A small-molecule ligand and the protein it binds are described below.
Small molecule (SMILES): COCCCOc1ccc(C#C[C@@]2(O)CN3CCC2CC3)c(Cc2ccccc2)n1

Binding-site contacts:
Ligand atom OAW contacts residue GLY197 of chain 1.A at 3.3 Å.
Ligand atom CAR contacts residue LEU64 of chain 1.A at 3.8 Å (hydrophobic).
Ligand atom OAV contacts residue MET196 of chain 1.A at 3.7 Å.
Ligand atom CBA contacts residue VAL168 of chain 1.A at 3.9 Å (hydrophobic).
Ligand atom CAR contacts residue ASP68 of chain 1.A at 3.4 Å.
Ligand atom CAE contacts residue VAL168 of chain 1.A at 3.9 Å (hydrophobic).
Ligand atom CAM contacts residue GLY169 of chain 1.A at 3.9 Å.
Ligand atom CAF contacts residue VAL168 of chain 1.A at 3.5 Å (hydrophobic).
Ligand atom CAO contacts residue VAL164 of chain 1.A at 3.7 Å (hydrophobic).
Ligand atom CAP contacts residue ARG65 of chain 1.A at 3.9 Å.
Ligand atom CAA contacts residue TYR176 of chain 1.A at 3.9 Å (hydrophobic).
Ligand atom CAQ contacts residue LEU64 of chain 1.A at 3.6 Å (hydrophobic).
Ligand atom CAN contacts residue VAL168 of chain 1.A at 3.9 Å (hydrophobic).
Ligand atom CAF contacts residue LEU64 of chain 1.A at 3.8 Å (hydrophobic).
Ligand atom CAG contacts residue PHE42 of chain 1.A at 3.3 Å (hydrophobic).
Ligand atom CAM contacts residue LEU172 of chain 1.A at 3.2 Å (hydrophobic).
Ligand atom CAA contacts residue TYR267 of chain 1.A at 3.5 Å (hydrophobic).
Ligand atom CAH contacts residue TYR61 of chain 1.A at 3.7 Å (hydrophobic).
Ligand atom CAT contacts residue ARG65 of chain 1.A at 3.8 Å.
Ligand atom CAL contacts residue MET196 of chain 1.A at 3.9 Å (hydrophobic).
Ligand atom CAK contacts residue ALA165 of chain 1.A at 3.7 Å (hydrophobic).
Ligand atom CAH contacts residue VAL168 of chain 1.A at 3.4 Å (hydrophobic).
Ligand atom CAX contacts residue VAL168 of chain 1.A at 3.6 Å (hydrophobic).
Ligand atom CAI contacts residue PHE42 of chain 1.A at 3.4 Å (hydrophobic).
Ligand atom CAK contacts residue GLY197 of chain 1.A at 3.8 Å.
Ligand atom OAW contacts residue LEU200 of chain 1.A at 3.8 Å.
Ligand atom OAV contacts residue GLY169 of chain 1.A at 3.8 Å.
Ligand atom NAU contacts residue VAL168 of chain 1.A at 3.5 Å.
Ligand atom CAN contacts residue LEU172 of chain 1.A at 3.8 Å (hydrophobic).
Ligand atom CAL contacts residue GLY197 of chain 1.A at 3.9 Å.
Ligand atom CAF contacts residue TYR61 of chain 1.A at 3.6 Å (hydrophobic).
Ligand atom CAP contacts residue ASP68 of chain 1.A at 3.4 Å.
Ligand atom CAL contacts residue GLY169 of chain 1.A at 3.6 Å.
Ligand atom CAA contacts residue SER280 of chain 1.A at 3.8 Å.
Ligand atom CAR contacts residue ARG65 of chain 1.A at 3.5 Å.
Ligand atom CAT contacts residue TYR61 of chain 1.A at 3.5 Å (hydrophobic).
Ligand atom OAB contacts residue ARG65 of chain 1.A at 3.9 Å.
Ligand atom CAE contacts residue TYR61 of chain 1.A at 3.8 Å (hydrophobic).
Ligand atom CAZ contacts residue LEU200 of chain 1.A at 3.8 Å (hydrophobic).
Ligand atom CAG contacts residue VAL57 of chain 1.A at 3.9 Å (hydrophobic).

Sequence of chain 1.A:
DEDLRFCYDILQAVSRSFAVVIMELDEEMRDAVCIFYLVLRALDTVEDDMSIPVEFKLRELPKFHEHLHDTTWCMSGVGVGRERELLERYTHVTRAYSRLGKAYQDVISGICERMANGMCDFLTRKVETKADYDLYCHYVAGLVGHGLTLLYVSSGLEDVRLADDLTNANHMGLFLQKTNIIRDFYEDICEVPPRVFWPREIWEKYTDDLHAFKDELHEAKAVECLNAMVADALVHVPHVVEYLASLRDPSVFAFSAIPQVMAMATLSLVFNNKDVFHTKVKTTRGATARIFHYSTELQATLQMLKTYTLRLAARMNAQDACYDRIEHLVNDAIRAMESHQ